A small-molecule ligand and the protein it binds are described below.
Small molecule (SMILES): N[C@@H](CSOO)C(=O)O

Binding-site contacts:
Ligand atom OE contacts residue LEU95 of chain 1.A at 3.3 Å.
Ligand atom OXT contacts residue ARG60 of chain 1.A at 3.2 Å (salt-bridge).
Ligand atom O contacts residue LEU75 of chain 1.A at 3.7 Å.
Ligand atom OE contacts residue HIS155 of chain 1.A at 3.1 Å (h-bond).
Ligand atom OD contacts residue FE1 of chain 1.B at 2.0 Å.
Ligand atom N contacts residue FE1 of chain 1.B at 2.4 Å.
Ligand atom OE contacts residue FE1 of chain 1.B at 3.6 Å.
Ligand atom OXT contacts residue TYR157 of chain 1.A at 3.0 Å (h-bond).
Ligand atom OD contacts residue HIS88 of chain 1.A at 3.6 Å (h-bond).
Ligand atom CB contacts residue LEU75 of chain 1.A at 3.7 Å (hydrophobic).
Ligand atom OD contacts residue HIS140 of chain 1.A at 3.3 Å (h-bond).
Ligand atom CB contacts residue FE1 of chain 1.B at 3.4 Å.
Ligand atom CA contacts residue FE1 of chain 1.B at 3.2 Å.
Ligand atom OD contacts residue TYR157 of chain 1.A at 2.9 Å (h-bond).
Ligand atom SG contacts residue HIS86 of chain 1.A at 3.5 Å (h-bond).
Ligand atom CB contacts residue TYR157 of chain 1.A at 3.6 Å (hydrophobic).
Ligand atom SG contacts residue HIS140 of chain 1.A at 3.4 Å (h-bond).
Ligand atom O contacts residue ARG60 of chain 1.A at 3.0 Å (salt-bridge).
Ligand atom N contacts residue TYR157 of chain 1.A at 3.1 Å (h-bond).
Ligand atom C contacts residue LEU75 of chain 1.A at 3.9 Å (hydrophobic).
Ligand atom SG contacts residue FE1 of chain 1.B at 2.5 Å.
Ligand atom OD contacts residue CYS93 of chain 1.A at 3.8 Å.
Ligand atom C contacts residue TYR58 of chain 1.A at 3.9 Å (hydrophobic).
Ligand atom C contacts residue TYR157 of chain 1.A at 3.7 Å (hydrophobic).
Ligand atom OE contacts residue CYS93 of chain 1.A at 3.3 Å (h-bond).
Ligand atom O contacts residue TYR58 of chain 1.A at 2.9 Å (h-bond).
Ligand atom O contacts residue MET179 of chain 1.A at 3.7 Å.
Ligand atom OD contacts residue HIS155 of chain 1.A at 3.6 Å.
Ligand atom N contacts residue HIS88 of chain 1.A at 3.4 Å (h-bond).
Ligand atom CB contacts residue HIS155 of chain 1.A at 3.6 Å.
Ligand atom C contacts residue ARG60 of chain 1.A at 3.6 Å.
Ligand atom SG contacts residue HIS155 of chain 1.A at 3.9 Å.
Ligand atom C contacts residue MET179 of chain 1.A at 3.9 Å (hydrophobic).
Ligand atom OD contacts residue HIS86 of chain 1.A at 3.8 Å.
Ligand atom SG contacts residue VAL142 of chain 1.A at 3.7 Å.
Ligand atom OE contacts residue HIS140 of chain 1.A at 3.7 Å.
Ligand atom CA contacts residue HIS86 of chain 1.A at 3.5 Å.
Ligand atom N contacts residue HIS86 of chain 1.A at 3.1 Å (h-bond).
Ligand atom CA contacts residue TYR157 of chain 1.A at 3.6 Å (hydrophobic).
Ligand atom OE contacts residue TYR157 of chain 1.A at 3.2 Å (h-bond).

Sequence of chain 1.A:
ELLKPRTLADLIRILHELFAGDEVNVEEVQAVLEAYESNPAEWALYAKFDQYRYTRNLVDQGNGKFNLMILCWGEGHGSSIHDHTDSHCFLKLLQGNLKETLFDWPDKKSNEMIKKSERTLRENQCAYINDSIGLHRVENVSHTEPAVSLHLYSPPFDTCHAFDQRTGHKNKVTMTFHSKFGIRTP